Sequence of chain 2.A:
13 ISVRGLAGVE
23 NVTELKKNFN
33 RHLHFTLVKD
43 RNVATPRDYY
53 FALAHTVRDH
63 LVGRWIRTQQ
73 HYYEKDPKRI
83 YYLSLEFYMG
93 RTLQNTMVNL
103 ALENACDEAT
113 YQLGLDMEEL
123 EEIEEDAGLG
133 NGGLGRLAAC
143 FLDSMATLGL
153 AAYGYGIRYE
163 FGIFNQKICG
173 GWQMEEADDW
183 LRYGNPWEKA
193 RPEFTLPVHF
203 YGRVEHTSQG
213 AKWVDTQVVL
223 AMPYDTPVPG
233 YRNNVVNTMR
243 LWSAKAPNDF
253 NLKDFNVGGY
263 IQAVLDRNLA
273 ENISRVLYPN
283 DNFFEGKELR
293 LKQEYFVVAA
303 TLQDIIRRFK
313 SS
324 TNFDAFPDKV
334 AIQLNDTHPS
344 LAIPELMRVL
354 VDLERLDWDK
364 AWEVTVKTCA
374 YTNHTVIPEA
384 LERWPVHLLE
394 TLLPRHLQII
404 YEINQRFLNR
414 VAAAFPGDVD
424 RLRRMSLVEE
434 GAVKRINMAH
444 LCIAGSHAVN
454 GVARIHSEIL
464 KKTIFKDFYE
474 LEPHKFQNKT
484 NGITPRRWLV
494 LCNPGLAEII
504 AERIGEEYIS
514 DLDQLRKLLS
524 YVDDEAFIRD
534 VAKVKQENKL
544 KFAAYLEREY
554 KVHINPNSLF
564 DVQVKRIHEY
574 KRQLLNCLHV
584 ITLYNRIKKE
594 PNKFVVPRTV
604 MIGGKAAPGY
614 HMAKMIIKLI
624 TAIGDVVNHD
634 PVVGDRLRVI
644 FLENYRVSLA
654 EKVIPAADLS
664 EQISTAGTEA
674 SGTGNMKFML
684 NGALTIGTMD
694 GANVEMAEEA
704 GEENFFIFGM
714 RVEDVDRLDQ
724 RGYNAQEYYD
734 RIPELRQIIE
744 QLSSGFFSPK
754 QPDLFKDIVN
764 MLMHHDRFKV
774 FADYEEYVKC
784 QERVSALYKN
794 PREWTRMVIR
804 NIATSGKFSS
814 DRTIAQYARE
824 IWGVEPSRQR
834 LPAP

Sequence of chain 1.A:
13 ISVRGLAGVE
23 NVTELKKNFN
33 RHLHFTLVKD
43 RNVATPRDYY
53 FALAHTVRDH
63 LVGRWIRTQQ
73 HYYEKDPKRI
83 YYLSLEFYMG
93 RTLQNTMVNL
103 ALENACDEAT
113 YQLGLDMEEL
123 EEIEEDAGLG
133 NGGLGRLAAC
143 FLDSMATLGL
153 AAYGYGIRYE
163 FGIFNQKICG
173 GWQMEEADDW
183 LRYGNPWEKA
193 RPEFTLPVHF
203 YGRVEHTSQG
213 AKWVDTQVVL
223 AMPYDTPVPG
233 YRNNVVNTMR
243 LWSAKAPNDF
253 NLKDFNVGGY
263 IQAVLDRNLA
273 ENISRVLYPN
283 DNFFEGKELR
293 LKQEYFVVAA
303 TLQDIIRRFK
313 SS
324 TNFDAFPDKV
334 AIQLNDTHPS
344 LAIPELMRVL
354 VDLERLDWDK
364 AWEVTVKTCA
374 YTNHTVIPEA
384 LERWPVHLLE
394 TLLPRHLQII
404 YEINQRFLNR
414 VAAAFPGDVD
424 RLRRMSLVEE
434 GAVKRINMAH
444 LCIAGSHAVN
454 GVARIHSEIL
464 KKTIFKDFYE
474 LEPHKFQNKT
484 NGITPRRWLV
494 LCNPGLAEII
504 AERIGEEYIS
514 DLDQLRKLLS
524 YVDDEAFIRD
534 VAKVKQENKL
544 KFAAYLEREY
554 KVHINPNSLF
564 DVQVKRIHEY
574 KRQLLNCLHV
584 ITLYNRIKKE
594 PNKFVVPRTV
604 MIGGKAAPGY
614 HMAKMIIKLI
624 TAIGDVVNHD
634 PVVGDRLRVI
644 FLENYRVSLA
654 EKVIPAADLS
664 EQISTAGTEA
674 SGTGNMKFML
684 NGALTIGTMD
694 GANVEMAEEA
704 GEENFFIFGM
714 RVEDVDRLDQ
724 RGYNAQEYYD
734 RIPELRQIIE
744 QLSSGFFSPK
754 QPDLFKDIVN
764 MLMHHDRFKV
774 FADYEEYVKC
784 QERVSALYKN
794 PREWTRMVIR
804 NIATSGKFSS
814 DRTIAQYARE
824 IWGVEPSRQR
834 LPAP

A protein and the small-molecule ligand that binds it are described below.
Small molecule (SMILES): O=C(O)CCCOc1ccc(NC(=O)NC(=O)c2ccc(Cl)cc2Cl)c(Cl)c1

Binding-site contacts:
Ligand atom C10 contacts residue ASP42 of chain 2.A at 4.0 Å.
Ligand atom CL1 contacts residue ILE68 of chain 1.A at 3.8 Å.
Ligand atom C8 contacts residue ILE68 of chain 1.A at 3.8 Å (hydrophobic).
Ligand atom CL1 contacts residue GLN71 of chain 1.A at 3.5 Å.
Ligand atom CL1 contacts residue TRP67 of chain 1.A at 3.4 Å.
Ligand atom O2 contacts residue VAL45 of chain 2.A at 3.5 Å.
Ligand atom C16 contacts residue GLU76 of chain 1.A at 4.0 Å.
Ligand atom N1 contacts residue ILE68 of chain 1.A at 3.6 Å.
Ligand atom N2 contacts residue VAL45 of chain 2.A at 3.8 Å.
Ligand atom O2 contacts residue ILE68 of chain 1.A at 3.6 Å.
Ligand atom C8 contacts residue VAL45 of chain 2.A at 3.6 Å (hydrophobic).
Ligand atom O1 contacts residue GLN71 of chain 1.A at 3.9 Å.
Ligand atom O2 contacts residue ASP42 of chain 2.A at 3.1 Å.
Ligand atom C2 contacts residue VAL40 of chain 2.A at 3.5 Å (hydrophobic).
Ligand atom C14 contacts residue GLN72 of chain 1.A at 3.9 Å.
Ligand atom C4 contacts residue ARG193 of chain 1.A at 3.3 Å.
Ligand atom C6 contacts residue ARG193 of chain 1.A at 4.0 Å.
Ligand atom O2 contacts residue VAL40 of chain 2.A at 4.0 Å.
Ligand atom C5 contacts residue VAL40 of chain 2.A at 3.2 Å (hydrophobic).
Ligand atom CL2 contacts residue LYS191 of chain 1.A at 3.2 Å.
Ligand atom CL3 contacts residue GLN72 of chain 1.A at 4.0 Å.
Ligand atom N1 contacts residue VAL40 of chain 2.A at 3.1 Å (h-bond).
Ligand atom C6 contacts residue VAL40 of chain 2.A at 3.4 Å (hydrophobic).
Ligand atom C9 contacts residue VAL45 of chain 2.A at 3.7 Å (hydrophobic).
Ligand atom C2 contacts residue TRP67 of chain 1.A at 3.7 Å (hydrophobic).
Ligand atom C7 contacts residue VAL40 of chain 2.A at 3.8 Å (hydrophobic).
Ligand atom C12 contacts residue GLN72 of chain 1.A at 4.0 Å.
Ligand atom C5 contacts residue ARG193 of chain 1.A at 3.4 Å.
Ligand atom C3 contacts residue ARG193 of chain 1.A at 4.0 Å.
Ligand atom C13 contacts residue GLN72 of chain 1.A at 3.8 Å.
Ligand atom O3 contacts residue TYR75 of chain 1.A at 3.9 Å.
Ligand atom CL3 contacts residue GLN71 of chain 1.A at 3.7 Å.
Ligand atom CL2 contacts residue TRP67 of chain 1.A at 3.7 Å.
Ligand atom CL2 contacts residue ARG193 of chain 1.A at 3.8 Å.
Ligand atom C3 contacts residue VAL40 of chain 2.A at 3.7 Å (hydrophobic).
Ligand atom C4 contacts residue VAL40 of chain 2.A at 3.7 Å (hydrophobic).
Ligand atom C10 contacts residue VAL45 of chain 2.A at 3.5 Å (hydrophobic).
Ligand atom O4 contacts residue ASN44 of chain 2.A at 2.9 Å (h-bond).
Ligand atom C1 contacts residue VAL40 of chain 2.A at 3.7 Å (hydrophobic).
Ligand atom O2 contacts residue LYS41 of chain 2.A at 3.6 Å.